Sequence of chain 13.K:
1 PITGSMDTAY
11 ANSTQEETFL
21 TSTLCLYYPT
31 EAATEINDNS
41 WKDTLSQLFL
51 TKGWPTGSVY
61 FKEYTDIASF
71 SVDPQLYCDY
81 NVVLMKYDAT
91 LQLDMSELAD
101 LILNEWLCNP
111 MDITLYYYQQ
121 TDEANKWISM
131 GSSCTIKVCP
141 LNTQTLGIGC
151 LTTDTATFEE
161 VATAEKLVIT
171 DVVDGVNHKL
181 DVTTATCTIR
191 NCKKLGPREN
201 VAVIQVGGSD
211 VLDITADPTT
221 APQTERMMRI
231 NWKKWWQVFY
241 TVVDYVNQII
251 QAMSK

A small-molecule ligand and the protein it binds are described below.
Small molecule (SMILES): CC(=O)N[C@H]1[C@H](O[C@H]2[C@H](O)[C@@H](NC(C)=O)CO[C@@H]2CO)O[C@H](CO)[C@@H](O)[C@@H]1O

Binding-site contacts:
Ligand atom N2 contacts residue ASN12 of chain 13.K at 3.8 Å.
Ligand atom O5 contacts residue ASN12 of chain 13.K at 2.8 Å (h-bond).
Ligand atom C7 contacts residue ASN12 of chain 13.K at 3.9 Å.
Ligand atom C2 contacts residue ASN12 of chain 13.K at 3.3 Å.
Ligand atom O7 contacts residue ASN12 of chain 13.K at 3.6 Å.
Ligand atom C1 contacts residue ASN12 of chain 13.K at 2.2 Å.
Ligand atom C5 contacts residue ASN12 of chain 13.K at 4.2 Å.